A small-molecule ligand and the protein it binds are described below.
Small molecule (SMILES): CC(=O)N[C@H]1[C@H](O[C@H]2[C@H](O)[C@@H](NC(C)=O)CO[C@@H]2CO)O[C@H](CO)[C@@H](O[C@@H]2O[C@H](CO[C@H]3O[C@H](CO)[C@@H](O)[C@H](O)[C@@H]3O)[C@@H](O)[C@H](O[C@H]3O[C@H](CO)[C@@H](O)[C@H](O)[C@@H]3O[C@H]3O[C@H](CO)[C@@H](O)[C@H](O)[C@@H]3O)[C@@H]2O)[C@@H]1O

Sequence of chain 1.K:
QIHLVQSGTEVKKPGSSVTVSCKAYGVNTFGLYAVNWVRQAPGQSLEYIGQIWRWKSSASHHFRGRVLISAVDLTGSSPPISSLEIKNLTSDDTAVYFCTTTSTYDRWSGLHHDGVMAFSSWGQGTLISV

Sequence of chain 1.I:
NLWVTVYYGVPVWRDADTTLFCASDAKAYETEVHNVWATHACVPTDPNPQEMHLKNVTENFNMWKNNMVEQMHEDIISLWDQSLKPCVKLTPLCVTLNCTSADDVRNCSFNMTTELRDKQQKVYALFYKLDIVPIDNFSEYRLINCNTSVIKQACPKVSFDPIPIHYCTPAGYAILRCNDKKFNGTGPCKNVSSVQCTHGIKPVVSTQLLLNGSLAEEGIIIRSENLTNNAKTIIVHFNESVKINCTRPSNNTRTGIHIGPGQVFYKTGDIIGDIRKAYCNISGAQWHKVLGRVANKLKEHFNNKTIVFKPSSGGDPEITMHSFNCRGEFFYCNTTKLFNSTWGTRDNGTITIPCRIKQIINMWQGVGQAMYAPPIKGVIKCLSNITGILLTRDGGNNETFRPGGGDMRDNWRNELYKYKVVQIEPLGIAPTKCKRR

Binding-site contacts:
Ligand atom C8 contacts residue GLY26 of chain 1.K at 3.5 Å.
Ligand atom O2 contacts residue TYR25 of chain 1.K at 4.1 Å.
Ligand atom C2 contacts residue ASN256 of chain 1.I at 2.5 Å.
Ligand atom C5 contacts residue ASN256 of chain 1.I at 3.7 Å.
Ligand atom C8 contacts residue ASN28 of chain 1.K at 3.8 Å.
Ligand atom C2 contacts residue HIS3 of chain 1.K at 4.2 Å.
Ligand atom C1 contacts residue ASN256 of chain 1.I at 1.4 Å.
Ligand atom C3 contacts residue HIS3 of chain 1.K at 4.1 Å.
Ligand atom N2 contacts residue ASN256 of chain 1.I at 2.9 Å (h-bond).
Ligand atom C3 contacts residue TYR25 of chain 1.K at 4.3 Å (hydrophobic).
Ligand atom C7 contacts residue ASN256 of chain 1.I at 3.5 Å.
Ligand atom C5 contacts residue THR258 of chain 1.I at 3.8 Å.
Ligand atom O7 contacts residue TYR25 of chain 1.K at 3.2 Å.
Ligand atom O3 contacts residue HIS3 of chain 1.K at 3.9 Å.
Ligand atom C3 contacts residue ASN256 of chain 1.I at 3.8 Å.
Ligand atom O5 contacts residue ASN256 of chain 1.I at 2.4 Å (h-bond).
Ligand atom O3 contacts residue GLY26 of chain 1.K at 3.6 Å.
Ligand atom N2 contacts residue TYR25 of chain 1.K at 4.1 Å.
Ligand atom O4 contacts residue TYR25 of chain 1.K at 4.3 Å.
Ligand atom C8 contacts residue VAL27 of chain 1.K at 4.2 Å (hydrophobic).
Ligand atom O6 contacts residue GLN124 of chain 1.K at 4.2 Å.
Ligand atom O6 contacts residue ASN259 of chain 1.I at 3.8 Å.
Ligand atom O6 contacts residue GLN1 of chain 1.K at 3.3 Å (h-bond).
Ligand atom C4 contacts residue ASN256 of chain 1.I at 4.3 Å.
Ligand atom C1 contacts residue HIS3 of chain 1.K at 3.6 Å.
Ligand atom C6 contacts residue THR258 of chain 1.I at 4.2 Å.
Ligand atom O5 contacts residue HIS3 of chain 1.K at 4.1 Å.
Ligand atom C4 contacts residue TYR25 of chain 1.K at 4.2 Å (hydrophobic).
Ligand atom O3 contacts residue TYR25 of chain 1.K at 4.0 Å.
Ligand atom C2 contacts residue HIS3 of chain 1.K at 3.8 Å.
Ligand atom C7 contacts residue TYR25 of chain 1.K at 3.8 Å (hydrophobic).
Ligand atom C1 contacts residue THR258 of chain 1.I at 4.2 Å.
Ligand atom O2 contacts residue HIS3 of chain 1.K at 2.8 Å (h-bond).
Ligand atom O5 contacts residue THR258 of chain 1.I at 4.2 Å.
Ligand atom O5 contacts residue TYR25 of chain 1.K at 4.1 Å.
Ligand atom C6 contacts residue GLN1 of chain 1.K at 4.0 Å.
Ligand atom C2 contacts residue TYR25 of chain 1.K at 3.5 Å (hydrophobic).
Ligand atom O7 contacts residue ASN256 of chain 1.I at 3.9 Å.
Ligand atom O5 contacts residue ASN259 of chain 1.I at 3.8 Å.
Ligand atom C6 contacts residue ASN259 of chain 1.I at 4.2 Å.